The small molecule below binds the protein below.
Small molecule (SMILES): Nc1ncnc2c1ncn2[C@H]1C[C@H](O)[C@@H](COP(=O)(O)O)O1

Sequence of chain 1.A:
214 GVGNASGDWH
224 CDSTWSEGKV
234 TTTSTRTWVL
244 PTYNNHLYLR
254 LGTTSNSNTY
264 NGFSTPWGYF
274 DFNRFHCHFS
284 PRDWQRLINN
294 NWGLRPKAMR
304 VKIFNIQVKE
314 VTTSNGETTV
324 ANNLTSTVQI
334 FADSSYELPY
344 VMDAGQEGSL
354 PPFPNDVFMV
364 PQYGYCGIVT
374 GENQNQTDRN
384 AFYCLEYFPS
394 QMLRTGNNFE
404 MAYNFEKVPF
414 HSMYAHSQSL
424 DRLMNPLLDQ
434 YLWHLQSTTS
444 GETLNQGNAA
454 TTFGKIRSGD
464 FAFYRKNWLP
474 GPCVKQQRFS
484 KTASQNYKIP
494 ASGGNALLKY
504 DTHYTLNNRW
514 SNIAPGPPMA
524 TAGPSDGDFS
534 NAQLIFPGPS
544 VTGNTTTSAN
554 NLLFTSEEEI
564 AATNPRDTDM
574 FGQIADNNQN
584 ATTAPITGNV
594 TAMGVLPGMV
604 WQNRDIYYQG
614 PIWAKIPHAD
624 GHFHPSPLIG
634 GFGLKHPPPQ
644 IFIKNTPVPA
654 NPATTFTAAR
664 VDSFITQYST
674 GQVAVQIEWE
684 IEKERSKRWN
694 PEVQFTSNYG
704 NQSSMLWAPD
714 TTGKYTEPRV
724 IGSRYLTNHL

Sequence of chain 10.A:
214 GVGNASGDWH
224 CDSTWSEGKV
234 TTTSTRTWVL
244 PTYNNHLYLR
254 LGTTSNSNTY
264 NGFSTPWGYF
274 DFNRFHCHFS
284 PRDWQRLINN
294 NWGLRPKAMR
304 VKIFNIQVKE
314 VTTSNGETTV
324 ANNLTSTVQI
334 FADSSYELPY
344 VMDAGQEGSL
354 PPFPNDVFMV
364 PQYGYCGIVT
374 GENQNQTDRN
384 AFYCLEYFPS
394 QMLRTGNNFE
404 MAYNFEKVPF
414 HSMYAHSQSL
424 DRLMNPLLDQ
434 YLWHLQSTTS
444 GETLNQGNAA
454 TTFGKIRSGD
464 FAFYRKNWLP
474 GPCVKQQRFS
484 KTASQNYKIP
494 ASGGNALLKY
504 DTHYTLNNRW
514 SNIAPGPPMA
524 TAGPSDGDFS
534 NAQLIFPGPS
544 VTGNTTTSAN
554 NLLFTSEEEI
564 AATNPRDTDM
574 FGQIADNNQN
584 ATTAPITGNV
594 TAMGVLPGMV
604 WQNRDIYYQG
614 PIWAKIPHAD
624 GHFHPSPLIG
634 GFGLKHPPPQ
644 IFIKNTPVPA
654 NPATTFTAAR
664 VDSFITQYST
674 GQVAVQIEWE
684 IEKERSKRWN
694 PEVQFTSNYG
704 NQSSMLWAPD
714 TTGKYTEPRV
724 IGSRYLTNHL

Binding-site contacts:
Ligand atom C1' contacts residue PRO628 of chain 1.A at 3.9 Å (hydrophobic).
Ligand atom N9 contacts residue PRO628 of chain 1.A at 3.7 Å.
Ligand atom N6 contacts residue PHE635 of chain 1.A at 3.7 Å.
Ligand atom C8 contacts residue HIS627 of chain 1.A at 3.5 Å.
Ligand atom C6 contacts residue SER629 of chain 1.A at 3.5 Å.
Ligand atom N1 contacts residue VAL411 of chain 1.A at 4.3 Å.
Ligand atom C8 contacts residue SER629 of chain 1.A at 4.2 Å.
Ligand atom C8 contacts residue PRO412 of chain 1.A at 4.3 Å (hydrophobic).
Ligand atom N7 contacts residue PRO412 of chain 1.A at 4.3 Å.
Ligand atom N6 contacts residue GLY636 of chain 1.A at 3.2 Å (h-bond).
Ligand atom N9 contacts residue PRO412 of chain 1.A at 4.2 Å.
Ligand atom C6 contacts residue PRO412 of chain 1.A at 4.3 Å (hydrophobic).
Ligand atom N1 contacts residue GLY636 of chain 1.A at 2.9 Å (h-bond).
Ligand atom N1 contacts residue PRO628 of chain 1.A at 3.2 Å (h-bond).
Ligand atom O3' contacts residue PRO628 of chain 1.A at 4.1 Å.
Ligand atom O2P contacts residue ASP623 of chain 10.A at 3.2 Å (salt-bridge).
Ligand atom C6 contacts residue PRO628 of chain 1.A at 2.8 Å (hydrophobic).
Ligand atom C1' contacts residue HIS627 of chain 1.A at 4.3 Å.
Ligand atom N7 contacts residue SER629 of chain 1.A at 3.1 Å (h-bond).
Ligand atom N6 contacts residue GLY634 of chain 1.A at 3.8 Å.
Ligand atom C2' contacts residue PRO628 of chain 1.A at 3.6 Å (hydrophobic).
Ligand atom C5 contacts residue PRO628 of chain 1.A at 2.7 Å (hydrophobic).
Ligand atom N3 contacts residue PRO628 of chain 1.A at 3.5 Å (h-bond).
Ligand atom O1P contacts residue HIS625 of chain 10.A at 2.8 Å (h-bond).
Ligand atom C6 contacts residue GLY636 of chain 1.A at 3.6 Å.
Ligand atom N7 contacts residue PRO628 of chain 1.A at 3.3 Å (h-bond).
Ligand atom N6 contacts residue SER629 of chain 1.A at 3.0 Å (h-bond).
Ligand atom C4 contacts residue PRO628 of chain 1.A at 3.0 Å (hydrophobic).
Ligand atom C5 contacts residue SER629 of chain 1.A at 3.5 Å.
Ligand atom C8 contacts residue PRO628 of chain 1.A at 3.8 Å (hydrophobic).
Ligand atom P contacts residue HIS625 of chain 10.A at 3.9 Å.
Ligand atom N7 contacts residue HIS627 of chain 1.A at 4.1 Å.
Ligand atom C3' contacts residue HIS627 of chain 1.A at 4.3 Å.
Ligand atom C2 contacts residue PRO628 of chain 1.A at 3.5 Å (hydrophobic).
Ligand atom C2 contacts residue GLY636 of chain 1.A at 3.2 Å.
Ligand atom C2' contacts residue HIS627 of chain 1.A at 3.2 Å.
Ligand atom C5 contacts residue PRO412 of chain 1.A at 4.2 Å (hydrophobic).
Ligand atom N6 contacts residue PRO628 of chain 1.A at 3.4 Å (h-bond).
Ligand atom N7 contacts residue ASN606 of chain 1.A at 4.2 Å.
Ligand atom C4 contacts residue PRO412 of chain 1.A at 4.1 Å (hydrophobic).